Sequence of chain 1.A:
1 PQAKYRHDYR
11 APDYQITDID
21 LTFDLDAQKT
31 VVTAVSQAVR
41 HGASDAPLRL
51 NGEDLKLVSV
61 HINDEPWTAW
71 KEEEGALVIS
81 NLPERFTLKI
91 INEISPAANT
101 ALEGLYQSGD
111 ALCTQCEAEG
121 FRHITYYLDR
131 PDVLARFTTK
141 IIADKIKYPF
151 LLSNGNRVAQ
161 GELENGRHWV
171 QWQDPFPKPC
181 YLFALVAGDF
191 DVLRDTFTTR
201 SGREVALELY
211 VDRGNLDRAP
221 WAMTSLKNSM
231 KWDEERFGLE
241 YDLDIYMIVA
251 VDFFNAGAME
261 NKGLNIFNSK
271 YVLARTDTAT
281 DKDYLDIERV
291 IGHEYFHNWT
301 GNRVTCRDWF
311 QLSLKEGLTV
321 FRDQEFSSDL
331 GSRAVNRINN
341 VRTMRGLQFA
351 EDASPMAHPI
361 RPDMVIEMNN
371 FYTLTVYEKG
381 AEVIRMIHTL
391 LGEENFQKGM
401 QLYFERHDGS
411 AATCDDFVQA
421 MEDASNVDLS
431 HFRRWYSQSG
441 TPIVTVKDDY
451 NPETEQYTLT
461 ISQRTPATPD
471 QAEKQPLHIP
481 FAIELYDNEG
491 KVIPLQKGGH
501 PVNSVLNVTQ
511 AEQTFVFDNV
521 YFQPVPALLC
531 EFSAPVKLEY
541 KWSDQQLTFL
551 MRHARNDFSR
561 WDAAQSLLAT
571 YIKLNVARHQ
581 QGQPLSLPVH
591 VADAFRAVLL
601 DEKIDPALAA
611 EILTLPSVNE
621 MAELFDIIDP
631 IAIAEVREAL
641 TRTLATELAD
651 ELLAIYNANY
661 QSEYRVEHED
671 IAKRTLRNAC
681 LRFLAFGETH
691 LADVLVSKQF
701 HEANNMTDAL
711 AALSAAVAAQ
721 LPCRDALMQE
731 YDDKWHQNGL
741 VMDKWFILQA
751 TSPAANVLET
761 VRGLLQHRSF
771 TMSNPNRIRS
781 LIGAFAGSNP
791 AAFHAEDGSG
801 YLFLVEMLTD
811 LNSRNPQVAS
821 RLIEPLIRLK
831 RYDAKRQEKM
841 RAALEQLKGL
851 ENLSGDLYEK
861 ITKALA

Binding-site contacts:
Ligand atom CE contacts residue MET728 of chain 1.A at 4.2 Å (hydrophobic).
Ligand atom CE contacts residue LEU748 of chain 1.A at 4.3 Å (hydrophobic).
Ligand atom CG contacts residue ASP725 of chain 1.A at 3.7 Å.
Ligand atom OXT contacts residue GLN749 of chain 1.A at 2.9 Å (h-bond).
Ligand atom CG contacts residue ARG724 of chain 1.A at 3.5 Å.
Ligand atom CA contacts residue ASP725 of chain 1.A at 3.7 Å.
Ligand atom N contacts residue ASP725 of chain 1.A at 2.9 Å (salt-bridge).
Ligand atom CE contacts residue GLN749 of chain 1.A at 3.2 Å.
Ligand atom CE contacts residue ARG724 of chain 1.A at 4.3 Å.
Ligand atom CE contacts residue VAL717 of chain 1.A at 4.0 Å (hydrophobic).
Ligand atom SD contacts residue ARG724 of chain 1.A at 3.5 Å.
Ligand atom CE contacts residue SER752 of chain 1.A at 3.7 Å.
Ligand atom CB contacts residue GLN749 of chain 1.A at 3.5 Å.
Ligand atom C contacts residue GLN749 of chain 1.A at 3.9 Å.
Ligand atom O contacts residue THR760 of chain 1.A at 4.2 Å.
Ligand atom SD contacts residue ASP725 of chain 1.A at 4.3 Å.
Ligand atom SD contacts residue VAL717 of chain 1.A at 4.4 Å.
Ligand atom SD contacts residue MET728 of chain 1.A at 3.8 Å.
Ligand atom CG contacts residue GLN749 of chain 1.A at 4.0 Å.
Ligand atom C contacts residue THR760 of chain 1.A at 4.2 Å.
Ligand atom CA contacts residue GLN749 of chain 1.A at 4.3 Å.
Ligand atom CB contacts residue THR760 of chain 1.A at 4.0 Å.
Ligand atom N contacts residue ARG724 of chain 1.A at 4.2 Å.
Ligand atom SD contacts residue GLN749 of chain 1.A at 3.8 Å.
Ligand atom OXT contacts residue THR760 of chain 1.A at 4.2 Å.
Ligand atom CB contacts residue ASP725 of chain 1.A at 4.3 Å.

The protein below binds the small molecule below.
Small molecule (SMILES): CSCC[C@H](N)C(=O)O